Sequence of chain 1.A:
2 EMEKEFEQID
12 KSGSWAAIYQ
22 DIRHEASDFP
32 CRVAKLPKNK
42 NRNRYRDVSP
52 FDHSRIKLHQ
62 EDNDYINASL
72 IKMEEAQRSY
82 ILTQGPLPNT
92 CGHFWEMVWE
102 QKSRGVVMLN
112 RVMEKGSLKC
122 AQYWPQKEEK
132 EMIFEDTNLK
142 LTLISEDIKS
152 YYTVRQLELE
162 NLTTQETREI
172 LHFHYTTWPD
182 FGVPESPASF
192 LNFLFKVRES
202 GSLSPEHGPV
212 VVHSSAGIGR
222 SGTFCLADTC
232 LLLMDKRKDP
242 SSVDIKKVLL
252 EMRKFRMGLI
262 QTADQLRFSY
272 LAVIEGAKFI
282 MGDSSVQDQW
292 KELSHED

Binding-site contacts:
Ligand atom CB contacts residue TYR46 of chain 1.A at 3.5 Å (hydrophobic).
Ligand atom CD2 contacts residue TYR46 of chain 1.A at 3.5 Å (hydrophobic).
Ligand atom C contacts residue TYR46 of chain 1.A at 3.5 Å (hydrophobic).
Ligand atom CG contacts residue ALA217 of chain 1.A at 3.5 Å (hydrophobic).
Ligand atom O1P contacts residue GLY218 of chain 1.A at 3.3 Å (h-bond).
Ligand atom CZ contacts residue PHE182 of chain 1.A at 3.5 Å (hydrophobic).
Ligand atom O1P contacts residue GLY220 of chain 1.A at 2.9 Å (h-bond).
Ligand atom O contacts residue ARG47 of chain 1.A at 2.9 Å (salt-bridge).
Ligand atom OH contacts residue ASP48 of chain 1.A at 2.7 Å (salt-bridge).
Ligand atom CE1 contacts residue ASP48 of chain 1.A at 3.5 Å.
Ligand atom CA contacts residue ASP48 of chain 1.A at 3.5 Å.
Ligand atom O2P contacts residue ALA217 of chain 1.A at 3.2 Å (h-bond).
Ligand atom O3P contacts residue GLY220 of chain 1.A at 3.6 Å.
Ligand atom CE2 contacts residue ALA217 of chain 1.A at 3.6 Å (hydrophobic).
Ligand atom N contacts residue TYR46 of chain 1.A at 3.4 Å.
Ligand atom CG contacts residue ASP48 of chain 1.A at 3.3 Å.
Ligand atom O contacts residue TYR46 of chain 1.A at 3.4 Å.
Ligand atom CD2 contacts residue ARG47 of chain 1.A at 3.6 Å.
Ligand atom CZ contacts residue ASP48 of chain 1.A at 3.5 Å.
Ligand atom P contacts residue SER215 of chain 1.A at 3.4 Å.
Ligand atom O2P contacts residue SER215 of chain 1.A at 3.3 Å.
Ligand atom CG contacts residue GLN262 of chain 1.A at 3.4 Å.
Ligand atom CB contacts residue ASP48 of chain 1.A at 3.4 Å.
Ligand atom N contacts residue ASP48 of chain 1.A at 2.9 Å (salt-bridge).
Ligand atom CD2 contacts residue ALA217 of chain 1.A at 3.6 Å (hydrophobic).
Ligand atom O1P contacts residue SER215 of chain 1.A at 2.7 Å (h-bond).
Ligand atom O3P contacts residue ARG221 of chain 1.A at 2.9 Å (salt-bridge).
Ligand atom O2P contacts residue ARG221 of chain 1.A at 2.9 Å (salt-bridge).
Ligand atom O1P contacts residue ALA217 of chain 1.A at 3.6 Å (h-bond).
Ligand atom CD1 contacts residue ALA217 of chain 1.A at 3.4 Å (hydrophobic).
Ligand atom O1P contacts residue ILE219 of chain 1.A at 3.1 Å (h-bond).
Ligand atom SD contacts residue GLN262 of chain 1.A at 3.5 Å (h-bond).
Ligand atom CZ contacts residue ALA217 of chain 1.A at 3.6 Å (hydrophobic).
Ligand atom N contacts residue ASP48 of chain 1.A at 3.0 Å (salt-bridge).
Ligand atom O2P contacts residue SER216 of chain 1.A at 2.9 Å (h-bond).
Ligand atom CB contacts residue ARG45 of chain 1.A at 3.6 Å.
Ligand atom CE1 contacts residue PHE182 of chain 1.A at 3.6 Å (hydrophobic).
Ligand atom CE1 contacts residue ALA217 of chain 1.A at 3.5 Å (hydrophobic).
Ligand atom O3P contacts residue SER215 of chain 1.A at 3.5 Å.
Ligand atom O contacts residue PHE182 of chain 1.A at 3.0 Å.

A protein and the small-molecule ligand that binds it are described below.
Small molecule (SMILES): CSCC[C@H](NC(=O)[C@H](Cc1ccc(OP(=O)(O)O)cc1)NC(=O)[C@H](Cc1ccccc1)NC(=O)[C@H](CCC(=O)O)NC(=O)[C@@H](N)CC(C)C)C(=O)N[C@@H](CC(=O)O)C(=O)N[C@@H](Cc1ccc(O)cc1)C(=O)N[C@@H](CCC(=O)O)C(N)=O